Binding-site contacts:
Ligand atom C8 contacts residue TYR90 of chain 33.E at 3.6 Å (hydrophobic).
Ligand atom O6 contacts residue PHE119 of chain 33.E at 3.2 Å (h-bond).
Ligand atom O5 contacts residue ASN118 of chain 33.E at 2.4 Å (h-bond).
Ligand atom O5 contacts residue SER66 of chain 33.E at 4.3 Å.
Ligand atom C7 contacts residue TYR90 of chain 33.E at 4.2 Å (hydrophobic).
Ligand atom O5 contacts residue THR120 of chain 33.E at 3.7 Å.
Ligand atom O7 contacts residue ASP67 of chain 33.E at 4.3 Å.
Ligand atom N2 contacts residue TYR90 of chain 33.E at 4.2 Å.
Ligand atom C8 contacts residue ASN118 of chain 33.E at 4.3 Å.
Ligand atom C8 contacts residue ASP67 of chain 33.E at 4.0 Å.
Ligand atom C1 contacts residue ASN118 of chain 33.E at 1.4 Å.
Ligand atom O6 contacts residue ASN118 of chain 33.E at 4.1 Å.
Ligand atom O7 contacts residue ASN118 of chain 33.E at 3.4 Å (h-bond).
Ligand atom N2 contacts residue ASN118 of chain 33.E at 2.9 Å (h-bond).
Ligand atom C1 contacts residue SER66 of chain 33.E at 4.4 Å.
Ligand atom C3 contacts residue ASN118 of chain 33.E at 3.8 Å.
Ligand atom C7 contacts residue ASN118 of chain 33.E at 3.3 Å.
Ligand atom C2 contacts residue ASN118 of chain 33.E at 2.5 Å.
Ligand atom C6 contacts residue THR120 of chain 33.E at 4.0 Å.
Ligand atom O7 contacts residue SER66 of chain 33.E at 3.6 Å.
Ligand atom C4 contacts residue ASN118 of chain 33.E at 4.2 Å.
Ligand atom O6 contacts residue THR89 of chain 33.E at 3.8 Å.
Ligand atom C5 contacts residue THR120 of chain 33.E at 4.5 Å.
Ligand atom C5 contacts residue ASN118 of chain 33.E at 3.6 Å.
Ligand atom O6 contacts residue THR120 of chain 33.E at 3.5 Å (h-bond).
Ligand atom C7 contacts residue ASP67 of chain 33.E at 4.3 Å.

The small molecule below binds the protein below.
Small molecule (SMILES): CC(=O)N[C@@H]1[C@@H](O)[C@H](O)[C@@H](CO)O[C@H]1O

Sequence of chain 33.E:
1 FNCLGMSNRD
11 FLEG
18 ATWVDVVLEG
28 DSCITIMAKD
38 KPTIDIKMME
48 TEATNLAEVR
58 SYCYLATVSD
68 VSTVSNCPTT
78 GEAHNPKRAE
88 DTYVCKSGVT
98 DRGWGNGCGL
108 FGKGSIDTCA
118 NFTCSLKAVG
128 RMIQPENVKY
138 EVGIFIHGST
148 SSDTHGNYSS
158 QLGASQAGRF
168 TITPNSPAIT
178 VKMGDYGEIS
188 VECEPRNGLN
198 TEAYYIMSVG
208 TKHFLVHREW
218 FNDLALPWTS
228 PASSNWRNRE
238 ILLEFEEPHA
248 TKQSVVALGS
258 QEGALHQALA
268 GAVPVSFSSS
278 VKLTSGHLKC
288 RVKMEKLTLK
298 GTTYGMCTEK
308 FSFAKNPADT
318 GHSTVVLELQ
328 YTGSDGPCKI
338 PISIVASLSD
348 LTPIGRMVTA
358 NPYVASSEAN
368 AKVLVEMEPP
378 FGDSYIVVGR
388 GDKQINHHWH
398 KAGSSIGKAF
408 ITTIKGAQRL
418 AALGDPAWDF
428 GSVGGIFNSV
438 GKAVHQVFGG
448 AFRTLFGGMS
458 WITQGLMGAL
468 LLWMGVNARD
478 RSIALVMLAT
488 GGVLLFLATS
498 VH